Binding-site contacts:
Ligand atom CA contacts residue GLY154 of chain 1.B at 3.7 Å.
Ligand atom CD contacts residue ASP40 of chain 1.A at 3.7 Å.
Ligand atom CE contacts residue ASN153 of chain 1.B at 3.5 Å.
Ligand atom NZ contacts residue ASN153 of chain 1.B at 2.8 Å (h-bond).
Ligand atom C contacts residue GLY152 of chain 1.B at 3.4 Å.
Ligand atom CD contacts residue ASN153 of chain 1.B at 3.5 Å.
Ligand atom O contacts residue SER136 of chain 1.B at 3.8 Å.
Ligand atom CE contacts residue PHE41 of chain 1.A at 3.5 Å (hydrophobic).
Ligand atom CB contacts residue ASP130 of chain 1.B at 3.5 Å.
Ligand atom C contacts residue TYR162 of chain 1.B at 3.7 Å (hydrophobic).
Ligand atom NZ contacts residue ASP40 of chain 1.A at 2.9 Å (salt-bridge).
Ligand atom N2 contacts residue GLY160 of chain 1.B at 3.7 Å.
Ligand atom CB contacts residue TYR131 of chain 1.B at 3.3 Å (hydrophobic).
Ligand atom NZ contacts residue GLY39 of chain 1.A at 3.0 Å (h-bond).
Ligand atom CA contacts residue GLY152 of chain 1.B at 3.2 Å.
Ligand atom CG contacts residue TYR131 of chain 1.B at 3.7 Å (hydrophobic).
Ligand atom O contacts residue GLY154 of chain 1.B at 3.0 Å (h-bond).
Ligand atom CE contacts residue SER136 of chain 1.B at 3.1 Å.
Ligand atom NZ contacts residue TYR162 of chain 1.B at 3.3 Å (h-bond).
Ligand atom CB contacts residue HIS52 of chain 1.B at 3.6 Å.
Ligand atom CG contacts residue GLY154 of chain 1.B at 3.7 Å.
Ligand atom CE contacts residue ASP40 of chain 1.A at 3.2 Å.
Ligand atom O contacts residue TYR162 of chain 1.B at 2.8 Å (h-bond).
Ligand atom CD contacts residue PHE41 of chain 1.A at 3.7 Å (hydrophobic).
Ligand atom CB contacts residue GLY154 of chain 1.B at 3.7 Å.
Ligand atom O contacts residue VAL156 of chain 1.B at 3.5 Å.
Ligand atom O contacts residue ALA133 of chain 1.B at 3.6 Å.
Ligand atom N2 contacts residue ASP130 of chain 1.B at 2.9 Å (salt-bridge).
Ligand atom NZ contacts residue GLY152 of chain 1.B at 2.8 Å (h-bond).
Ligand atom NZ contacts residue PHE41 of chain 1.A at 2.7 Å (h-bond).
Ligand atom C2 contacts residue ASP130 of chain 1.B at 3.7 Å.
Ligand atom CD contacts residue TYR162 of chain 1.B at 3.8 Å (hydrophobic).
Ligand atom CA contacts residue ASP130 of chain 1.B at 3.7 Å.
Ligand atom NZ contacts residue SER136 of chain 1.B at 3.4 Å (h-bond).
Ligand atom CD contacts residue TYR131 of chain 1.B at 3.5 Å (hydrophobic).
Ligand atom N1 contacts residue VAL156 of chain 1.B at 3.6 Å.
Ligand atom N contacts residue ASP130 of chain 1.B at 2.8 Å (salt-bridge).
Ligand atom C contacts residue SER136 of chain 1.B at 3.7 Å.
Ligand atom CE contacts residue GLY152 of chain 1.B at 3.8 Å.
Ligand atom O contacts residue GLY152 of chain 1.B at 3.4 Å (h-bond).

The small molecule below binds the protein below.
Small molecule (SMILES): CC(C)[C@@H]1NC(=O)CCNC(=O)CNC(=O)[C@H](N=C(N)N)CCCCNC(=O)[C@H](CCCCN)NC(=O)[C@H](CCCCN)NC1=O

Sequence of chain 1.A:
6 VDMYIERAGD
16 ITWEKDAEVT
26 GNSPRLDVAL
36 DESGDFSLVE

Sequence of chain 1.B:
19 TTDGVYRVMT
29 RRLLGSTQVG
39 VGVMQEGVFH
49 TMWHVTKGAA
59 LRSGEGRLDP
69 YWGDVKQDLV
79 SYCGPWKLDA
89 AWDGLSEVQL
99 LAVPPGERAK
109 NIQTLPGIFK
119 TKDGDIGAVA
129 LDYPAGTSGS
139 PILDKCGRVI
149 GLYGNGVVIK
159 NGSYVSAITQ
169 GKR